A small-molecule ligand and the protein it binds are described below.
Small molecule (SMILES): CC(=O)N[C@@H]1[C@@H](O)[C@H](O)[C@@H](CO)O[C@H]1O

Binding-site contacts:
Ligand atom N2 contacts residue ASN67 of chain 16.E at 2.9 Å (h-bond).
Ligand atom C2 contacts residue ASN67 of chain 16.E at 2.5 Å.
Ligand atom O5 contacts residue ASN67 of chain 16.E at 2.4 Å (h-bond).
Ligand atom C8 contacts residue ASN67 of chain 16.E at 3.9 Å.
Ligand atom C7 contacts residue ASN67 of chain 16.E at 3.6 Å.
Ligand atom C4 contacts residue ASN67 of chain 16.E at 4.2 Å.
Ligand atom C5 contacts residue ASN67 of chain 16.E at 3.7 Å.
Ligand atom O7 contacts residue PHE90 of chain 16.E at 3.4 Å.
Ligand atom C7 contacts residue PHE90 of chain 16.E at 4.1 Å (hydrophobic).
Ligand atom N2 contacts residue MET118 of chain 16.E at 3.9 Å.
Ligand atom C1 contacts residue ASN67 of chain 16.E at 1.4 Å.
Ligand atom C3 contacts residue ASN67 of chain 16.E at 3.8 Å.
Ligand atom O7 contacts residue MET118 of chain 16.E at 3.4 Å.
Ligand atom O7 contacts residue ARG89 of chain 16.E at 3.8 Å.
Ligand atom O7 contacts residue ASN67 of chain 16.E at 4.5 Å.
Ligand atom C7 contacts residue MET118 of chain 16.E at 4.1 Å (hydrophobic).

Sequence of chain 16.E:
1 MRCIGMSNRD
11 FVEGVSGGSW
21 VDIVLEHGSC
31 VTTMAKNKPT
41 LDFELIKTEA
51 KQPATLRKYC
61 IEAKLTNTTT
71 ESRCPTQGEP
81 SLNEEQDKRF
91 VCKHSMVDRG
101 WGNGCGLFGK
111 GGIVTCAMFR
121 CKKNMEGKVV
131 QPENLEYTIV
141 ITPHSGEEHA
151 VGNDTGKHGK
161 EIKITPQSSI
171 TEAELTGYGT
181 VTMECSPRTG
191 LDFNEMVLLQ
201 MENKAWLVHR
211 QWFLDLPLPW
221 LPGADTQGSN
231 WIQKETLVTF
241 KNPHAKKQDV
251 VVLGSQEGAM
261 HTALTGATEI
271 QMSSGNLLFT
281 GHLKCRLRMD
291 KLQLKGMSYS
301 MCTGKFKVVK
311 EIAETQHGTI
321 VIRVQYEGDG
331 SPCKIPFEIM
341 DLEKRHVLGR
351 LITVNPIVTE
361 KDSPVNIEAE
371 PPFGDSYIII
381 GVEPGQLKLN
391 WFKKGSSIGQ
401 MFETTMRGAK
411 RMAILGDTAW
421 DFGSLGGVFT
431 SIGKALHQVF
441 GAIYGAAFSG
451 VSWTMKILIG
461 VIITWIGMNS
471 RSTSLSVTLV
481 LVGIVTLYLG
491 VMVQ